The protein below binds the small molecule below.
Small molecule (SMILES): CC(=O)N[C@@H]1[C@@H](O)[C@H](O)[C@@H](CO)O[C@@H]1O

Sequence of chain 1.C:
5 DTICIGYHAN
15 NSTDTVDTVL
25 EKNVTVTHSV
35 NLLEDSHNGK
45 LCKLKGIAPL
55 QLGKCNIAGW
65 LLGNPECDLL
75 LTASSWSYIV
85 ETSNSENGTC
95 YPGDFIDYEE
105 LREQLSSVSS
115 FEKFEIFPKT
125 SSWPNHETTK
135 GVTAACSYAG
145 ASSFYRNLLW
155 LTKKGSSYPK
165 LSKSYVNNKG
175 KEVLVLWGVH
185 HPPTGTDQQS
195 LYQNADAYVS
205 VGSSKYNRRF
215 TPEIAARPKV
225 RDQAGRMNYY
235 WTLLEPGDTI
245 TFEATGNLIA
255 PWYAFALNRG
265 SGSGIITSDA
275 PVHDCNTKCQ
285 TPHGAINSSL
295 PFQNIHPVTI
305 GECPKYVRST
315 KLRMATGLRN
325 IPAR

Binding-site contacts:
Ligand atom O5 contacts residue ARG225 of chain 1.C at 4.3 Å.
Ligand atom N2 contacts residue ARG225 of chain 1.C at 4.2 Å.
Ligand atom C7 contacts residue CYS94 of chain 1.C at 3.6 Å (hydrophobic).
Ligand atom N2 contacts residue ASN91 of chain 1.C at 4.0 Å.
Ligand atom C5 contacts residue ASN91 of chain 1.C at 4.3 Å.
Ligand atom C7 contacts residue ASN68 of chain 1.C at 3.1 Å.
Ligand atom C2 contacts residue ASN91 of chain 1.C at 4.0 Å.
Ligand atom C8 contacts residue ASN68 of chain 1.C at 3.2 Å.
Ligand atom O7 contacts residue ARG225 of chain 1.C at 3.3 Å (salt-bridge).
Ligand atom C7 contacts residue ARG225 of chain 1.C at 3.8 Å.
Ligand atom O1 contacts residue ASN91 of chain 1.C at 2.3 Å (h-bond).
Ligand atom N2 contacts residue GLU70 of chain 1.C at 3.6 Å.
Ligand atom O4 contacts residue NDG1 of chain 1.M at 2.7 Å.
Ligand atom O3 contacts residue ARG225 of chain 1.C at 2.3 Å (salt-bridge).
Ligand atom C8 contacts residue CYS94 of chain 1.C at 3.6 Å (hydrophobic).
Ligand atom O7 contacts residue CYS94 of chain 1.C at 2.8 Å.
Ligand atom C5 contacts residue NDG1 of chain 1.M at 3.9 Å.
Ligand atom C8 contacts residue CYS140 of chain 1.C at 4.4 Å (hydrophobic).
Ligand atom O4 contacts residue ARG225 of chain 1.C at 3.6 Å (salt-bridge).
Ligand atom C8 contacts residue PRO69 of chain 1.C at 4.1 Å (hydrophobic).
Ligand atom C7 contacts residue GLU70 of chain 1.C at 4.2 Å.
Ligand atom C3 contacts residue ARG225 of chain 1.C at 2.9 Å.
Ligand atom C2 contacts residue ARG225 of chain 1.C at 3.2 Å.
Ligand atom N2 contacts residue ASN68 of chain 1.C at 3.9 Å.
Ligand atom O7 contacts residue ASN68 of chain 1.C at 3.0 Å (h-bond).
Ligand atom O1 contacts residue GLU70 of chain 1.C at 3.9 Å.
Ligand atom C5 contacts residue ARG225 of chain 1.C at 4.2 Å.
Ligand atom O6 contacts residue GLU90 of chain 1.C at 4.4 Å.
Ligand atom C1 contacts residue ASN91 of chain 1.C at 2.8 Å.
Ligand atom C8 contacts residue GLU70 of chain 1.C at 3.9 Å.
Ligand atom O6 contacts residue NDG1 of chain 1.M at 3.0 Å (h-bond).
Ligand atom C1 contacts residue ARG225 of chain 1.C at 4.4 Å.
Ligand atom O5 contacts residue ASN91 of chain 1.C at 3.2 Å (h-bond).
Ligand atom C8 contacts residue ARG225 of chain 1.C at 4.3 Å.
Ligand atom C6 contacts residue NDG1 of chain 1.M at 3.0 Å.
Ligand atom C4 contacts residue NDG1 of chain 1.M at 3.4 Å.
Ligand atom O3 contacts residue NDG1 of chain 1.M at 4.0 Å.
Ligand atom C4 contacts residue ARG225 of chain 1.C at 2.9 Å.